Binding-site contacts:
Ligand atom O19 contacts residue ARG76 of chain 4.A at 3.7 Å.
Ligand atom C7 contacts residue TYR325 of chain 4.A at 3.3 Å (hydrophobic).
Ligand atom C7 contacts residue GLU39 of chain 4.A at 3.5 Å.
Ligand atom C17 contacts residue GLU148 of chain 4.A at 3.6 Å.
Ligand atom O19 contacts residue TRP99 of chain 4.A at 2.8 Å (h-bond).
Ligand atom C16 contacts residue TRP99 of chain 4.A at 3.6 Å (hydrophobic).
Ligand atom C6 contacts residue ASP71 of chain 4.A at 3.3 Å.
Ligand atom C11 contacts residue ARG145 of chain 4.A at 3.4 Å.
Ligand atom O1 contacts residue TYR325 of chain 4.A at 3.5 Å (h-bond).
Ligand atom C11 contacts residue ILE143 of chain 4.A at 3.5 Å (hydrophobic).
Ligand atom O15 contacts residue ARG72 of chain 4.A at 2.5 Å (salt-bridge).
Ligand atom C1 contacts residue ARG291 of chain 4.A at 3.5 Å.
Ligand atom C7 contacts residue ASP71 of chain 4.A at 3.5 Å.
Ligand atom C7 contacts residue ARG38 of chain 4.A at 3.6 Å.
Ligand atom C4 contacts residue GLU198 of chain 4.A at 3.8 Å.
Ligand atom O2 contacts residue TYR325 of chain 4.A at 3.4 Å (h-bond).
Ligand atom O2 contacts residue ARG291 of chain 4.A at 2.9 Å (salt-bridge).
Ligand atom O20 contacts residue GLU148 of chain 4.A at 3.7 Å.
Ligand atom C4 contacts residue TYR325 of chain 4.A at 3.9 Å (hydrophobic).
Ligand atom O1 contacts residue ARG291 of chain 4.A at 2.9 Å (salt-bridge).
Ligand atom C16 contacts residue ARG72 of chain 4.A at 3.7 Å.
Ligand atom O19 contacts residue ASP71 of chain 4.A at 3.2 Å (salt-bridge).
Ligand atom O2 contacts residue ARG213 of chain 4.A at 3.3 Å (salt-bridge).
Ligand atom C2 contacts residue TYR325 of chain 4.A at 2.8 Å (hydrophobic).
Ligand atom C18 contacts residue GLU148 of chain 4.A at 3.8 Å.
Ligand atom C1 contacts residue TYR325 of chain 4.A at 3.0 Å (hydrophobic).
Ligand atom C20 contacts residue GLU198 of chain 4.A at 3.4 Å.
Ligand atom C20 contacts residue GLU148 of chain 4.A at 3.2 Å.
Ligand atom C19 contacts residue TRP99 of chain 4.A at 3.2 Å (hydrophobic).
Ligand atom C15 contacts residue ARG72 of chain 4.A at 3.6 Å.
Ligand atom C15 contacts residue ASP71 of chain 4.A at 3.8 Å.
Ligand atom C10 contacts residue ILE143 of chain 4.A at 3.6 Å (hydrophobic).
Ligand atom C3 contacts residue GLU198 of chain 4.A at 3.9 Å.
Ligand atom O15 contacts residue ASP71 of chain 4.A at 3.6 Å.
Ligand atom O20 contacts residue GLU198 of chain 4.A at 2.6 Å (salt-bridge).
Ligand atom O1 contacts residue ARG38 of chain 4.A at 2.8 Å (salt-bridge).
Ligand atom C6 contacts residue GLU39 of chain 4.A at 3.4 Å.
Ligand atom C17 contacts residue TRP99 of chain 4.A at 3.4 Å (hydrophobic).
Ligand atom C3 contacts residue TYR325 of chain 4.A at 3.1 Å (hydrophobic).
Ligand atom C14 contacts residue ARG213 of chain 4.A at 3.5 Å.

Sequence of chain 4.A:
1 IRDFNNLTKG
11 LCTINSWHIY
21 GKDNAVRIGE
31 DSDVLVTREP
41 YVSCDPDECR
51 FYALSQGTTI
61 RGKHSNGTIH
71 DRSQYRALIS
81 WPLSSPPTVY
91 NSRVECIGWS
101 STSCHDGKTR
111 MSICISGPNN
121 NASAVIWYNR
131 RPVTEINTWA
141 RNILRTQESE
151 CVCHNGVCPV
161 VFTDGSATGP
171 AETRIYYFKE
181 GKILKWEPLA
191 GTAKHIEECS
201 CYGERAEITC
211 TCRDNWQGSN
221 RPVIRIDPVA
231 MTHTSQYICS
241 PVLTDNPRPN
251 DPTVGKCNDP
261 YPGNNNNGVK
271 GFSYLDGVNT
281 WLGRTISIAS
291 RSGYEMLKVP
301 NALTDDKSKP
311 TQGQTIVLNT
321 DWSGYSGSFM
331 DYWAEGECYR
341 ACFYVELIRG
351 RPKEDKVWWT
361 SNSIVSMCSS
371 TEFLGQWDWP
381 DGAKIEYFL

A protein and the small-molecule ligand that binds it are described below.
Small molecule (SMILES): CCCN(CCC)Cc1cc(C(=O)O)ccc1N1C(=O)CCC1(CO)CO